Binding-site contacts:
Ligand atom N contacts residue SER54 of chain 1.A at 3.7 Å.
Ligand atom N4 contacts residue VAL124 of chain 1.A at 2.9 Å (h-bond).
Ligand atom C6 contacts residue LEU174 of chain 1.A at 3.7 Å (hydrophobic).
Ligand atom CB contacts residue PO41 of chain 1.I at 3.7 Å.
Ligand atom C2 contacts residue PO41 of chain 1.I at 3.6 Å.
Ligand atom C4 contacts residue LEU174 of chain 1.A at 3.6 Å (hydrophobic).
Ligand atom N2 contacts residue LEU174 of chain 1.A at 3.6 Å.
Ligand atom N2 contacts residue PHE328 of chain 1.A at 3.4 Å.
Ligand atom N3 contacts residue ALA71 of chain 1.A at 3.5 Å.
Ligand atom C3 contacts residue PO41 of chain 1.H at 3.4 Å.
Ligand atom C7 contacts residue GLY51 of chain 1.A at 3.7 Å.
Ligand atom CA contacts residue SER54 of chain 1.A at 3.6 Å.
Ligand atom C1 contacts residue PHE55 of chain 1.A at 3.6 Å (hydrophobic).
Ligand atom C7 contacts residue THR184 of chain 1.A at 3.7 Å.
Ligand atom O2 contacts residue SER54 of chain 1.A at 2.8 Å (h-bond).
Ligand atom C4 contacts residue GLY56 of chain 1.A at 3.5 Å.
Ligand atom C5 contacts residue LEU174 of chain 1.A at 3.6 Å (hydrophobic).
Ligand atom N4 contacts residue ALA71 of chain 1.A at 3.7 Å.
Ligand atom C2 contacts residue PHE55 of chain 1.A at 3.7 Å (hydrophobic).
Ligand atom N3 contacts residue GLU122 of chain 1.A at 2.8 Å (salt-bridge).
Ligand atom C9 contacts residue TYR123 of chain 1.A at 3.7 Å (hydrophobic).
Ligand atom C3 contacts residue PO41 of chain 1.I at 3.3 Å.
Ligand atom C3 contacts residue LYS73 of chain 1.A at 3.7 Å.
Ligand atom C6 contacts residue ALA71 of chain 1.A at 3.4 Å (hydrophobic).
Ligand atom C8 contacts residue THR184 of chain 1.A at 3.7 Å.
Ligand atom C9 contacts residue LEU174 of chain 1.A at 3.7 Å (hydrophobic).
Ligand atom O2 contacts residue GLY53 of chain 1.A at 3.3 Å.
Ligand atom N contacts residue PO41 of chain 1.I at 3.2 Å (h-bond).
Ligand atom C6 contacts residue THR52 of chain 1.A at 3.6 Å.
Ligand atom N contacts residue PHE55 of chain 1.A at 3.4 Å.
Ligand atom NH2 contacts residue GLY53 of chain 1.A at 3.3 Å (h-bond).
Ligand atom C6 contacts residue GLU122 of chain 1.A at 3.5 Å.
Ligand atom C9 contacts residue VAL124 of chain 1.A at 3.2 Å (hydrophobic).
Ligand atom O2 contacts residue PHE55 of chain 1.A at 2.8 Å (h-bond).
Ligand atom CG contacts residue PO41 of chain 1.I at 3.4 Å.
Ligand atom C2 contacts residue LEU50 of chain 1.A at 3.6 Å (hydrophobic).
Ligand atom CZ contacts residue PHE188 of chain 1.A at 3.6 Å (hydrophobic).
Ligand atom C9 contacts residue PHE328 of chain 1.A at 3.5 Å (hydrophobic).
Ligand atom C7 contacts residue PO41 of chain 1.H at 3.2 Å.
Ligand atom O2 contacts residue GLY56 of chain 1.A at 3.6 Å (h-bond).

Sequence of chain 1.A:
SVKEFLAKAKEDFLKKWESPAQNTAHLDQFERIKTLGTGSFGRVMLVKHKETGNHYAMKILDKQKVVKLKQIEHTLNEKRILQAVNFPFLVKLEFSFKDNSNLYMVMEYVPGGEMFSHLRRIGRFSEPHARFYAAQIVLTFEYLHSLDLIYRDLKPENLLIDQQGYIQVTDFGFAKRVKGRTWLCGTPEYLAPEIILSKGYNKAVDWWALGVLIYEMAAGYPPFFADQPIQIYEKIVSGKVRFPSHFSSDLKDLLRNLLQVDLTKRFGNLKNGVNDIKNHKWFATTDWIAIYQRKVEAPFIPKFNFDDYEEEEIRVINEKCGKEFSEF

The small molecule below binds the protein below.
Small molecule (SMILES): NC(=O)[C@@H](CCCN=C(N)N)NC(=O)[C@@H](CCCN=C(N)N)NC(=O)CCCCCCCC(=O)N1CCN(c2ncnc3[nH]ccc23)CC1